The small molecule below binds the protein below.
Small molecule (SMILES): O=C(O)c1ccnc(C(=O)O)c1

Sequence of chain 2.A:
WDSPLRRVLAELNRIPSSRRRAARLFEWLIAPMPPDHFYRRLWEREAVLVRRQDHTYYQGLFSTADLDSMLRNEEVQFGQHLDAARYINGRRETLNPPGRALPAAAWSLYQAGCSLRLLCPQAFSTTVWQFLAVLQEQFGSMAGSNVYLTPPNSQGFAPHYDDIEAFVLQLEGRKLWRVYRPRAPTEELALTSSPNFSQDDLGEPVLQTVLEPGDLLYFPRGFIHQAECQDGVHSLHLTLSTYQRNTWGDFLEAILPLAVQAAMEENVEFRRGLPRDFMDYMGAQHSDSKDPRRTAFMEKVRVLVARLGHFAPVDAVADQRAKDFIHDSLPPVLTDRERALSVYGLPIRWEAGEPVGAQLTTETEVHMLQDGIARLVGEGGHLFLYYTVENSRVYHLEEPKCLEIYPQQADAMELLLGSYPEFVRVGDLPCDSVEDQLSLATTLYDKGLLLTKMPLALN

Binding-site contacts:
Ligand atom C41 contacts residue ALA248 of chain 2.A at 4.1 Å (hydrophobic).
Ligand atom C2 contacts residue TYR169 of chain 2.A at 3.5 Å (hydrophobic).
Ligand atom O41 contacts residue LYS196 of chain 2.A at 3.9 Å.
Ligand atom C5 contacts residue PHE178 of chain 2.A at 3.8 Å (hydrophobic).
Ligand atom C41 contacts residue TYR169 of chain 2.A at 4.2 Å (hydrophobic).
Ligand atom O22 contacts residue TYR169 of chain 2.A at 3.9 Å.
Ligand atom C4 contacts residue TYR169 of chain 2.A at 3.9 Å (hydrophobic).
Ligand atom C2 contacts residue HIS246 of chain 2.A at 4.1 Å.
Ligand atom O22 contacts residue ASP183 of chain 2.A at 3.4 Å (salt-bridge).
Ligand atom N1 contacts residue HIS246 of chain 2.A at 3.6 Å (h-bond).
Ligand atom C3 contacts residue HIS258 of chain 2.A at 3.7 Å.
Ligand atom C6 contacts residue NI1 of chain 2.C at 3.3 Å.
Ligand atom O41 contacts residue ALA248 of chain 2.A at 3.9 Å.
Ligand atom O22 contacts residue NI1 of chain 2.C at 2.2 Å (h-bond).
Ligand atom N1 contacts residue NI1 of chain 2.C at 2.4 Å (h-bond).
Ligand atom C2 contacts residue TRP198 of chain 2.A at 4.2 Å (hydrophobic).
Ligand atom O21 contacts residue TYR169 of chain 2.A at 3.3 Å.
Ligand atom C41 contacts residue LYS196 of chain 2.A at 3.7 Å.
Ligand atom C41 contacts residue PHE178 of chain 2.A at 3.9 Å (hydrophobic).
Ligand atom N1 contacts residue HIS181 of chain 2.A at 3.2 Å (h-bond).
Ligand atom C21 contacts residue NI1 of chain 2.C at 3.1 Å.
Ligand atom O42 contacts residue HIS258 of chain 2.A at 3.5 Å.
Ligand atom C3 contacts residue TYR169 of chain 2.A at 3.5 Å (hydrophobic).
Ligand atom C4 contacts residue PHE178 of chain 2.A at 4.1 Å (hydrophobic).
Ligand atom O41 contacts residue PHE178 of chain 2.A at 3.4 Å.
Ligand atom O42 contacts residue LYS196 of chain 2.A at 2.7 Å (salt-bridge).
Ligand atom C3 contacts residue TRP198 of chain 2.A at 3.9 Å (hydrophobic).
Ligand atom C21 contacts residue TYR169 of chain 2.A at 3.6 Å (hydrophobic).
Ligand atom O22 contacts residue HIS246 of chain 2.A at 3.5 Å (h-bond).
Ligand atom N1 contacts residue TYR169 of chain 2.A at 3.8 Å.
Ligand atom C21 contacts residue THR260 of chain 2.A at 3.7 Å.
Ligand atom O21 contacts residue HIS258 of chain 2.A at 2.9 Å (h-bond).
Ligand atom C6 contacts residue HIS246 of chain 2.A at 4.0 Å.
Ligand atom C21 contacts residue HIS258 of chain 2.A at 3.9 Å.
Ligand atom O21 contacts residue TRP198 of chain 2.A at 4.1 Å.
Ligand atom O42 contacts residue TYR169 of chain 2.A at 4.0 Å.
Ligand atom C2 contacts residue NI1 of chain 2.C at 3.2 Å.
Ligand atom C6 contacts residue HIS181 of chain 2.A at 3.3 Å.
Ligand atom O42 contacts residue ALA248 of chain 2.A at 3.9 Å.
Ligand atom O21 contacts residue THR260 of chain 2.A at 2.5 Å (h-bond).